Binding-site contacts:
Ligand atom C4 contacts residue ASN154 of chain 28.A at 4.2 Å.
Ligand atom C1 contacts residue THR156 of chain 28.A at 4.3 Å.
Ligand atom C5 contacts residue THR156 of chain 28.A at 3.9 Å.
Ligand atom C8 contacts residue THR156 of chain 28.A at 4.5 Å.
Ligand atom C6 contacts residue THR156 of chain 28.A at 3.7 Å.
Ligand atom O5 contacts residue THR156 of chain 28.A at 4.0 Å.
Ligand atom C6 contacts residue THR156 of chain 28.A at 4.0 Å.
Ligand atom C7 contacts residue ASN154 of chain 28.A at 3.7 Å.
Ligand atom O6 contacts residue MET151 of chain 28.A at 4.2 Å.
Ligand atom C2 contacts residue ASN154 of chain 28.A at 2.4 Å.
Ligand atom C6 contacts residue ASN157 of chain 28.A at 3.5 Å.
Ligand atom O7 contacts residue HIS148 of chain 28.A at 3.6 Å (h-bond).
Ligand atom C7 contacts residue GLY150 of chain 28.A at 3.1 Å.
Ligand atom C5 contacts residue MET151 of chain 28.A at 3.8 Å (hydrophobic).
Ligand atom O7 contacts residue THR156 of chain 28.A at 4.5 Å.
Ligand atom O5 contacts residue ASN157 of chain 28.A at 4.3 Å.
Ligand atom C8 contacts residue ASN157 of chain 28.A at 3.9 Å.
Ligand atom O5 contacts residue THR156 of chain 28.A at 4.0 Å.
Ligand atom C2 contacts residue GLY150 of chain 28.A at 3.8 Å.
Ligand atom C6 contacts residue ASP161 of chain 28.A at 3.6 Å.
Ligand atom O7 contacts residue GLY150 of chain 28.A at 2.9 Å (h-bond).
Ligand atom C5 contacts residue THR156 of chain 28.A at 4.2 Å.
Ligand atom C6 contacts residue MET151 of chain 28.A at 4.5 Å (hydrophobic).
Ligand atom N2 contacts residue GLY150 of chain 28.A at 3.5 Å (h-bond).
Ligand atom C1 contacts residue ASN154 of chain 28.A at 1.4 Å.
Ligand atom C4 contacts residue MET151 of chain 28.A at 3.9 Å (hydrophobic).
Ligand atom C5 contacts residue ASN154 of chain 28.A at 3.6 Å.
Ligand atom O5 contacts residue ASN154 of chain 28.A at 2.3 Å (h-bond).
Ligand atom C3 contacts residue ASN154 of chain 28.A at 3.8 Å.
Ligand atom C2 contacts residue MET151 of chain 28.A at 4.2 Å (hydrophobic).
Ligand atom C3 contacts residue MET151 of chain 28.A at 4.0 Å (hydrophobic).
Ligand atom N2 contacts residue ASN154 of chain 28.A at 2.9 Å (h-bond).
Ligand atom C8 contacts residue GLY150 of chain 28.A at 3.8 Å.
Ligand atom O7 contacts residue ASN154 of chain 28.A at 4.0 Å.
Ligand atom O6 contacts residue THR156 of chain 28.A at 4.5 Å.
Ligand atom C1 contacts residue GLY150 of chain 28.A at 3.9 Å.
Ligand atom O5 contacts residue MET151 of chain 28.A at 3.9 Å.
Ligand atom C1 contacts residue MET151 of chain 28.A at 4.1 Å (hydrophobic).

This small molecule binds to this protein.
Small molecule (SMILES): CC(=O)N[C@H]1[C@H](O[C@H]2[C@H](O)[C@@H](NC(C)=O)CO[C@@H]2CO[C@@H]2O[C@@H](C)[C@@H](O)[C@@H](O)[C@@H]2O)O[C@H](CO)[C@@H](O)[C@@H]1O

Sequence of chain 28.A:
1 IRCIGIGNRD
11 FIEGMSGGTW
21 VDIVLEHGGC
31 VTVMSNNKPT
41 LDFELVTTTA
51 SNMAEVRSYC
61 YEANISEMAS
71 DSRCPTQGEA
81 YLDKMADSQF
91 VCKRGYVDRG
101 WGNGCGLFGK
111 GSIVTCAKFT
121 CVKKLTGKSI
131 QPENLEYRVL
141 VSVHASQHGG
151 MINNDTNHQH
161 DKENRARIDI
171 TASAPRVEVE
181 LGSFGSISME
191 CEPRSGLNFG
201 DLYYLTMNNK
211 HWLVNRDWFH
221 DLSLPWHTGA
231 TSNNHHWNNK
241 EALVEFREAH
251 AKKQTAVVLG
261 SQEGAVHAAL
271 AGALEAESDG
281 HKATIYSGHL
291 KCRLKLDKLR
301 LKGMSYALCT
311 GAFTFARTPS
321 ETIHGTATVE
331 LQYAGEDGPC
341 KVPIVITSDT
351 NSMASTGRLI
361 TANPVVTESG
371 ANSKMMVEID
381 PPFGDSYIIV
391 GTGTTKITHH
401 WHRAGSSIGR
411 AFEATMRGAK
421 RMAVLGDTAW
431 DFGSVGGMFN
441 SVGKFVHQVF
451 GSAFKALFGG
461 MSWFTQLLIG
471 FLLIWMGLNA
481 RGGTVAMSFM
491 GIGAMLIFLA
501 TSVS